Sequence of chain 1.C:
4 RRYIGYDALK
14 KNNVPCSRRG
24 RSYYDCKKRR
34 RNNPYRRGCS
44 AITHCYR

Binding-site contacts:
Ligand atom O6 contacts residue TYR9 of chain 1.C at 4.2 Å.
Ligand atom C6 contacts residue ASP288 of chain 1.A at 3.2 Å.
Ligand atom C7 contacts residue ASN310 of chain 1.A at 3.2 Å.
Ligand atom C2 contacts residue ASN310 of chain 1.A at 2.5 Å.
Ligand atom O7 contacts residue THR312 of chain 1.A at 4.3 Å.
Ligand atom O7 contacts residue TYR291 of chain 1.A at 4.5 Å.
Ligand atom C5 contacts residue THR312 of chain 1.A at 3.7 Å.
Ligand atom C1 contacts residue THR312 of chain 1.A at 4.1 Å.
Ligand atom C7 contacts residue SER290 of chain 1.A at 4.4 Å.
Ligand atom C7 contacts residue THR312 of chain 1.A at 4.2 Å.
Ligand atom C8 contacts residue ASP336 of chain 1.A at 3.4 Å.
Ligand atom O5 contacts residue THR312 of chain 1.A at 3.4 Å (h-bond).
Ligand atom C1 contacts residue ASN310 of chain 1.A at 1.4 Å.
Ligand atom O5 contacts residue GLN286 of chain 1.A at 4.3 Å.
Ligand atom O5 contacts residue ASN310 of chain 1.A at 2.3 Å (h-bond).
Ligand atom C1 contacts residue GLN286 of chain 1.A at 4.1 Å.
Ligand atom C8 contacts residue SER290 of chain 1.A at 4.4 Å.
Ligand atom C5 contacts residue ASN310 of chain 1.A at 3.7 Å.
Ligand atom O6 contacts residue ASP288 of chain 1.A at 3.2 Å (salt-bridge).
Ligand atom C4 contacts residue ASN310 of chain 1.A at 4.2 Å.
Ligand atom C8 contacts residue SER314 of chain 1.A at 3.8 Å.
Ligand atom O7 contacts residue SER290 of chain 1.A at 3.6 Å.
Ligand atom C3 contacts residue ASN310 of chain 1.A at 3.8 Å.
Ligand atom C8 contacts residue ASN310 of chain 1.A at 4.4 Å.
Ligand atom C6 contacts residue THR312 of chain 1.A at 3.8 Å.
Ligand atom O7 contacts residue ASP288 of chain 1.A at 4.0 Å.
Ligand atom O7 contacts residue GLN286 of chain 1.A at 3.6 Å.
Ligand atom C8 contacts residue SO41 of chain 1.Q at 3.7 Å.
Ligand atom C8 contacts residue THR312 of chain 1.A at 3.5 Å.
Ligand atom O6 contacts residue ASP264 of chain 1.A at 4.1 Å.
Ligand atom O7 contacts residue ASN310 of chain 1.A at 3.0 Å (h-bond).
Ligand atom N2 contacts residue ASN310 of chain 1.A at 3.0 Å (h-bond).

Sequence of chain 1.A:
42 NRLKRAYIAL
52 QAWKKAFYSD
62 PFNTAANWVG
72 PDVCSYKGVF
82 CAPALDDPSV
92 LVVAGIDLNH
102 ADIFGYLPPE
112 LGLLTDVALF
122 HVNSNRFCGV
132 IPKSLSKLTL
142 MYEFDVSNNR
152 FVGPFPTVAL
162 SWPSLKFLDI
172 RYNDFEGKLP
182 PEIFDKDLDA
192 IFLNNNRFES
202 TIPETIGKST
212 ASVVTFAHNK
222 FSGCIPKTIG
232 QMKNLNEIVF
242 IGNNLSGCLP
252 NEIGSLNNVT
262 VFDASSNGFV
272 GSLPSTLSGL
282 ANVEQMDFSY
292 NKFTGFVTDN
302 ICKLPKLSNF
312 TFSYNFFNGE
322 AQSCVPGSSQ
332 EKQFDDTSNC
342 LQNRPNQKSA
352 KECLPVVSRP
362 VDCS

A small-molecule ligand and the protein it binds are described below.
Small molecule (SMILES): CC(=O)N[C@@H]1[C@@H](O[C@H]2[C@H](O)[C@@H](NC(C)=O)CO[C@@H]2CO)[C@H](O)[C@@H](CO)O[C@H]1O